Sequence of chain 2.A:
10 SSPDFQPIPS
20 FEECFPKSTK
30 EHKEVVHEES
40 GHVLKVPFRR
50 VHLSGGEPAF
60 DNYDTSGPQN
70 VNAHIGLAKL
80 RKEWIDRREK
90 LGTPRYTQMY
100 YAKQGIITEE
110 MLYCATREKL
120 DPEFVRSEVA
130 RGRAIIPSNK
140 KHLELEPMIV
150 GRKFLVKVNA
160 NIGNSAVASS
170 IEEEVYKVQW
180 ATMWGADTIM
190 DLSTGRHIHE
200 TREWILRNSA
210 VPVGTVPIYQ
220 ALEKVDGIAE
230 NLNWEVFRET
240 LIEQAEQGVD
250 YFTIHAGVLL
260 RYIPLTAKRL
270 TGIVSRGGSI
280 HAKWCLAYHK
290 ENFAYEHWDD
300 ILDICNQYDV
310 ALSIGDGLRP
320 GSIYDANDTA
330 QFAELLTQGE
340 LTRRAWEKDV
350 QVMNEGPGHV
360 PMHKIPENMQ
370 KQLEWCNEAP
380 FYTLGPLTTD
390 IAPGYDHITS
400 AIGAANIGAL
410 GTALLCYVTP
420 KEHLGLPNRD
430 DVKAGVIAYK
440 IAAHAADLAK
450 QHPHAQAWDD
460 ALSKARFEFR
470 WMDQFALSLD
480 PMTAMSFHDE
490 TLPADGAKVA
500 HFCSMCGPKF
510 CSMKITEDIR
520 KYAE

Binding-site contacts:
Ligand atom CE contacts residue SF41 of chain 2.B at 3.9 Å.
Ligand atom CB contacts residue ARG318 of chain 1.A at 4.2 Å.
Ligand atom C contacts residue LEU383 of chain 1.A at 4.4 Å (hydrophobic).
Ligand atom N contacts residue GLU421 of chain 1.A at 3.4 Å (salt-bridge).
Ligand atom CB contacts residue GLU421 of chain 1.A at 4.4 Å.
Ligand atom C contacts residue VAL273 of chain 1.A at 3.7 Å (hydrophobic).
Ligand atom O contacts residue FE21 of chain 1.F at 4.0 Å.
Ligand atom CE contacts residue ARG275 of chain 1.A at 3.8 Å.
Ligand atom OXT contacts residue HIS422 of chain 1.A at 4.3 Å.
Ligand atom CE contacts residue VAL273 of chain 1.A at 3.6 Å (hydrophobic).
Ligand atom CG contacts residue SF41 of chain 2.B at 3.5 Å.
Ligand atom C contacts residue HIS358 of chain 1.A at 4.4 Å.
Ligand atom SD contacts residue MET504 of chain 2.A at 4.3 Å.
Ligand atom OXT contacts residue GLY320 of chain 1.A at 4.3 Å.
Ligand atom CE contacts residue CYS505 of chain 2.A at 3.4 Å (hydrophobic).
Ligand atom O contacts residue LEU383 of chain 1.A at 3.7 Å.
Ligand atom O contacts residue VAL273 of chain 1.A at 3.7 Å.
Ligand atom C contacts residue FE21 of chain 1.F at 2.9 Å.
Ligand atom OXT contacts residue ARG318 of chain 1.A at 4.3 Å.
Ligand atom C contacts residue GLU421 of chain 1.A at 4.4 Å.
Ligand atom N contacts residue HIS422 of chain 1.A at 3.1 Å (h-bond).
Ligand atom CA contacts residue FE21 of chain 1.F at 3.0 Å.
Ligand atom SD contacts residue 5AD1 of chain 1.D at 4.0 Å.
Ligand atom CA contacts residue GLU421 of chain 1.A at 4.2 Å.
Ligand atom OXT contacts residue FE21 of chain 1.F at 2.1 Å.
Ligand atom N contacts residue FE21 of chain 1.F at 2.3 Å.
Ligand atom C contacts residue ARG318 of chain 1.A at 3.9 Å.
Ligand atom CA contacts residue VAL273 of chain 1.A at 4.1 Å (hydrophobic).
Ligand atom CE contacts residue SER511 of chain 2.A at 3.9 Å.
Ligand atom O contacts residue ARG318 of chain 1.A at 2.8 Å (salt-bridge).
Ligand atom CB contacts residue VAL273 of chain 1.A at 3.8 Å (hydrophobic).
Ligand atom OXT contacts residue VAL273 of chain 1.A at 3.9 Å.
Ligand atom CG contacts residue 5AD1 of chain 1.D at 4.4 Å.
Ligand atom CE contacts residue AIR1 of chain 1.C at 4.0 Å.
Ligand atom OXT contacts residue HIS358 of chain 1.A at 3.2 Å (h-bond).
Ligand atom CA contacts residue HIS422 of chain 1.A at 4.4 Å.
Ligand atom SD contacts residue SF41 of chain 2.B at 2.9 Å.
Ligand atom CG contacts residue VAL273 of chain 1.A at 4.1 Å (hydrophobic).
Ligand atom SD contacts residue CYS505 of chain 2.A at 3.2 Å (h-bond).
Ligand atom CB contacts residue 5AD1 of chain 1.D at 3.9 Å.

Sequence of chain 1.A:
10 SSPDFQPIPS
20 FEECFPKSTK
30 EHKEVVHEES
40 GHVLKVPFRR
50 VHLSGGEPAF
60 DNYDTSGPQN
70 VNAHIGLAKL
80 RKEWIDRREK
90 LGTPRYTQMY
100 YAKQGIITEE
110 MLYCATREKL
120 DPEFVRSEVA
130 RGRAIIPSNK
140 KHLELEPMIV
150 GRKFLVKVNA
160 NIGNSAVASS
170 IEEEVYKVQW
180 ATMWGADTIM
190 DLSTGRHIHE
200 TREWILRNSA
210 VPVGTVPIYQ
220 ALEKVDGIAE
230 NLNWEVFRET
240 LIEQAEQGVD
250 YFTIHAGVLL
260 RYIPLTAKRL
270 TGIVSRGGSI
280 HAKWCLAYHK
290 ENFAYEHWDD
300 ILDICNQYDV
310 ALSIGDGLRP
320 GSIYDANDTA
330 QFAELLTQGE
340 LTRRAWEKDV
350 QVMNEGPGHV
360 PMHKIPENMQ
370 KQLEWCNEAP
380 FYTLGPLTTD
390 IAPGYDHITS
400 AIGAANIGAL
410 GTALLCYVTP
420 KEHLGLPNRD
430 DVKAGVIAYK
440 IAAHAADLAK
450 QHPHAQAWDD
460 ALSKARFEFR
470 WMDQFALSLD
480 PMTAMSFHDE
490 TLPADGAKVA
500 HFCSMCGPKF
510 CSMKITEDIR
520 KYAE

This small molecule binds to this protein.
Small molecule (SMILES): CSCC[C@H](N)C(=O)O